Binding-site contacts:
Ligand atom C6 contacts residue ASN93 of chain 3.D at 3.2 Å.
Ligand atom O1A contacts residue TYR72 of chain 3.D at 3.3 Å.
Ligand atom O6 contacts residue ASN93 of chain 3.D at 3.4 Å (h-bond).
Ligand atom C4 contacts residue ARG77 of chain 3.D at 4.1 Å.
Ligand atom C3 contacts residue HIS298 of chain 3.D at 3.9 Å.
Ligand atom O4 contacts residue VAL296 of chain 3.D at 4.0 Å.
Ligand atom C4 contacts residue TYR72 of chain 3.D at 3.4 Å (hydrophobic).
Ligand atom O1A contacts residue GLY78 of chain 3.D at 4.1 Å.
Ligand atom O3 contacts residue ARG77 of chain 3.D at 4.3 Å.
Ligand atom O1B contacts residue TYR72 of chain 3.D at 4.0 Å.
Ligand atom C1 contacts residue TYR72 of chain 3.D at 3.8 Å (hydrophobic).
Ligand atom O4 contacts residue ILE79 of chain 3.D at 4.2 Å.
Ligand atom O8 contacts residue TYR72 of chain 3.D at 3.7 Å.
Ligand atom C3 contacts residue GLY78 of chain 3.D at 4.0 Å.
Ligand atom C6 contacts residue THR94 of chain 3.D at 4.2 Å.
Ligand atom C4 contacts residue VAL296 of chain 3.D at 4.2 Å (hydrophobic).
Ligand atom O3 contacts residue GLY78 of chain 3.D at 3.8 Å.
Ligand atom C10 contacts residue TYR72 of chain 3.D at 3.8 Å (hydrophobic).
Ligand atom C4 contacts residue GLY78 of chain 3.D at 3.8 Å.
Ligand atom O4 contacts residue HIS298 of chain 3.D at 2.6 Å (h-bond).
Ligand atom O4 contacts residue THR291 of chain 3.D at 4.0 Å.
Ligand atom C4 contacts residue HIS298 of chain 3.D at 3.7 Å.
Ligand atom N5 contacts residue TYR72 of chain 3.D at 3.0 Å (h-bond).
Ligand atom O3 contacts residue VAL296 of chain 3.D at 4.3 Å.
Ligand atom O3 contacts residue ASN80 of chain 3.D at 3.8 Å.
Ligand atom O8 contacts residue ARG77 of chain 3.D at 3.6 Å.
Ligand atom C3 contacts residue ARG77 of chain 3.D at 3.4 Å.
Ligand atom C11 contacts residue ASP85 of chain 3.E at 3.6 Å.
Ligand atom C11 contacts residue TYR72 of chain 3.D at 4.0 Å (hydrophobic).
Ligand atom O4 contacts residue GLY78 of chain 3.D at 3.1 Å (h-bond).
Ligand atom O1B contacts residue ARG77 of chain 3.D at 2.8 Å (salt-bridge).
Ligand atom C5 contacts residue TYR72 of chain 3.D at 3.6 Å (hydrophobic).
Ligand atom O4 contacts residue TYR72 of chain 3.D at 3.9 Å.
Ligand atom O4 contacts residue ARG77 of chain 3.D at 4.3 Å.
Ligand atom C1 contacts residue ARG77 of chain 3.D at 3.4 Å.
Ligand atom C6 contacts residue TYR72 of chain 3.D at 3.8 Å (hydrophobic).
Ligand atom O1A contacts residue ARG77 of chain 3.D at 2.8 Å (salt-bridge).
Ligand atom O10 contacts residue THR291 of chain 3.D at 3.8 Å.
Ligand atom C3 contacts residue VAL296 of chain 3.D at 3.5 Å (hydrophobic).
Ligand atom C2 contacts residue ARG77 of chain 3.D at 4.0 Å.

This protein binds this small molecule.
Small molecule (SMILES): CC(=O)N[C@H]1[C@H]([C@H](O)[C@H](O)CO)O[C@@](O[C@H]2[C@@H](O)[C@@H](CO)O[C@@H](O[C@H]3[C@H](O)[C@@H](O)[C@H](O)O[C@@H]3CO)[C@@H]2O)(C(=O)O)C[C@@H]1O

Sequence of chain 3.E:
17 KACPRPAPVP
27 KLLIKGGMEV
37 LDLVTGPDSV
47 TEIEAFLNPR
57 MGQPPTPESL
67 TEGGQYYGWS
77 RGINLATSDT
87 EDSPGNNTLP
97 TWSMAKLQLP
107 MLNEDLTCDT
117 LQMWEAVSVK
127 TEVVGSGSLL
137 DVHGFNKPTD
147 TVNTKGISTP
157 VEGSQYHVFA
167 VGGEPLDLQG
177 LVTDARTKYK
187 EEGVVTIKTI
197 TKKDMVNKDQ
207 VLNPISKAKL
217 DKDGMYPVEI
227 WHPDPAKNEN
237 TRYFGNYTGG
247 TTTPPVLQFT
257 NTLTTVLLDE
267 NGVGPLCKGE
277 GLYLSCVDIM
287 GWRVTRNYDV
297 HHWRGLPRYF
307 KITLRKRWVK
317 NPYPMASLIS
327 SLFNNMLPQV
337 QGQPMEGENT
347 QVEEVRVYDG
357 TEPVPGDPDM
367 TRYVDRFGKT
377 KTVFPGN

Sequence of chain 3.D:
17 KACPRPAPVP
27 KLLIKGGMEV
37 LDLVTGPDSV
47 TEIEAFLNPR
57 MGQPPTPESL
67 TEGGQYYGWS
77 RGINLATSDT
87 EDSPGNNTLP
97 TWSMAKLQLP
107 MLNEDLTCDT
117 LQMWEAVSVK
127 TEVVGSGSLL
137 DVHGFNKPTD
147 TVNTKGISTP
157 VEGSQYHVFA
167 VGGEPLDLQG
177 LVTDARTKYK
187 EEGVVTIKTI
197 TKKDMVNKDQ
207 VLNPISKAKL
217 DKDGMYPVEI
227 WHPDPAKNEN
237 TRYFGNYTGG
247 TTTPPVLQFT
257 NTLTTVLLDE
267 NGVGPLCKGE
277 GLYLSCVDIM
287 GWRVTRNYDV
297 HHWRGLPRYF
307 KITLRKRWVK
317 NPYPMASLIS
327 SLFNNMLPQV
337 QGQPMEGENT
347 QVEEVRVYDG